The small molecule below binds the protein below.
Small molecule (SMILES): [H]/N=C(/N)c1cc(-c2ccccc2)c(CNC(=O)[C@H]2CCCOCC2)s1

Sequence of chain 2.A:
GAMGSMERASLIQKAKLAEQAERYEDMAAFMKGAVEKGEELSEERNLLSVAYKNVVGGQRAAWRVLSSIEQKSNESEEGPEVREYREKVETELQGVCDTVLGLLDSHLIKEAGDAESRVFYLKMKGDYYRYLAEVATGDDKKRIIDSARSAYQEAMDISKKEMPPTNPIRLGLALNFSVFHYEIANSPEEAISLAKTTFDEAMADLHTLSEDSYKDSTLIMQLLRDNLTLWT

Binding-site contacts:
Ligand atom C17 contacts residue ASP220 of chain 2.A at 3.3 Å.
Ligand atom C07 contacts residue ASN47 of chain 2.A at 3.9 Å.
Ligand atom C21 contacts residue GLU44 of chain 2.A at 3.7 Å.
Ligand atom C04 contacts residue ASN47 of chain 2.A at 4.1 Å.
Ligand atom C06 contacts residue ASN47 of chain 2.A at 4.2 Å.
Ligand atom O16 contacts residue PRO172 of chain 2.A at 4.0 Å.
Ligand atom C13 contacts residue ASP220 of chain 2.A at 3.8 Å.
Ligand atom C05 contacts residue GLU44 of chain 2.A at 4.2 Å.
Ligand atom N01 contacts residue LEU48 of chain 2.A at 3.5 Å.
Ligand atom C22 contacts residue CSO43 of chain 2.A at 3.7 Å.
Ligand atom C24 contacts residue GLU44 of chain 2.A at 3.8 Å.
Ligand atom C21 contacts residue CSO43 of chain 2.A at 4.0 Å.
Ligand atom C23 contacts residue GLU44 of chain 2.A at 3.8 Å.
Ligand atom C08 contacts residue ASN47 of chain 2.A at 3.9 Å.
Ligand atom C20 contacts residue GLU44 of chain 2.A at 4.0 Å.
Ligand atom C14 contacts residue ASP220 of chain 2.A at 4.4 Å.
Ligand atom C21 contacts residue ASN47 of chain 2.A at 4.3 Å.
Ligand atom O16 contacts residue ASP220 of chain 2.A at 4.3 Å.
Ligand atom N01 contacts residue GLU19 of chain 2.A at 2.8 Å (salt-bridge).
Ligand atom C02 contacts residue LEU48 of chain 2.A at 4.4 Å (hydrophobic).
Ligand atom N03 contacts residue GLU19 of chain 2.A at 2.8 Å (salt-bridge).
Ligand atom N03 contacts residue VAL51 of chain 2.A at 3.7 Å.
Ligand atom C10 contacts residue ASN47 of chain 2.A at 4.3 Å.
Ligand atom C15 contacts residue PRO172 of chain 2.A at 3.2 Å (hydrophobic).
Ligand atom C18 contacts residue ASP220 of chain 2.A at 4.2 Å.
Ligand atom C14 contacts residue PRO172 of chain 2.A at 4.2 Å (hydrophobic).
Ligand atom C25 contacts residue GLU44 of chain 2.A at 3.8 Å.
Ligand atom C02 contacts residue GLU19 of chain 2.A at 3.6 Å.
Ligand atom C22 contacts residue GLU44 of chain 2.A at 3.8 Å.
Ligand atom C15 contacts residue ASP220 of chain 2.A at 4.1 Å.
Ligand atom O11 contacts residue ASN47 of chain 2.A at 4.2 Å.
Ligand atom S19 contacts residue ASN47 of chain 2.A at 3.9 Å.
Ligand atom C05 contacts residue ASN47 of chain 2.A at 4.2 Å.
Ligand atom N09 contacts residue ASN47 of chain 2.A at 3.3 Å (h-bond).